Binding-site contacts:
Ligand atom O3G contacts residue ASP318 of chain 1.F at 3.7 Å.
Ligand atom O3A contacts residue GLU331 of chain 1.F at 3.8 Å.
Ligand atom C2 contacts residue LYS198 of chain 1.F at 3.3 Å.
Ligand atom C5' contacts residue ASN242 of chain 1.F at 3.8 Å.
Ligand atom O4' contacts residue LYS150 of chain 1.F at 3.0 Å (salt-bridge).
Ligand atom O5' contacts residue LYS150 of chain 1.F at 2.5 Å (salt-bridge).
Ligand atom O3' contacts residue ASP200 of chain 1.F at 2.8 Å (salt-bridge).
Ligand atom N1 contacts residue LEU186 of chain 1.F at 3.2 Å (h-bond).
Ligand atom O2' contacts residue HIS239 of chain 1.F at 3.0 Å (h-bond).
Ligand atom N1 contacts residue TYR185 of chain 1.F at 3.8 Å.
Ligand atom PA contacts residue LYS150 of chain 1.F at 3.4 Å.
Ligand atom N3 contacts residue TYR185 of chain 1.F at 3.6 Å.
Ligand atom O3G contacts residue ARG222 of chain 1.F at 2.8 Å (salt-bridge).
Ligand atom O2' contacts residue LEU240 of chain 1.F at 3.8 Å.
Ligand atom C5 contacts residue ILE330 of chain 1.F at 3.8 Å (hydrophobic).
Ligand atom O3G contacts residue ARG202 of chain 1.F at 3.1 Å (salt-bridge).
Ligand atom C4' contacts residue ASN242 of chain 1.F at 3.6 Å.
Ligand atom O1G contacts residue GLU331 of chain 1.F at 2.3 Å (salt-bridge).
Ligand atom O2A contacts residue ILE330 of chain 1.F at 3.0 Å.
Ligand atom C2' contacts residue THR241 of chain 1.F at 3.7 Å.
Ligand atom C2 contacts residue MET320 of chain 1.F at 3.8 Å (hydrophobic).
Ligand atom C8 contacts residue LYS150 of chain 1.F at 3.4 Å.
Ligand atom N6 contacts residue GLN183 of chain 1.F at 3.5 Å.
Ligand atom O1B contacts residue LYS74 of chain 1.F at 3.4 Å (salt-bridge).
Ligand atom PG contacts residue ASP318 of chain 1.F at 3.6 Å.
Ligand atom O1B contacts residue GLU331 of chain 1.F at 2.5 Å (salt-bridge).
Ligand atom O2G contacts residue ASP318 of chain 1.F at 2.6 Å (salt-bridge).
Ligand atom C2 contacts residue TYR185 of chain 1.F at 3.5 Å (hydrophobic).
Ligand atom PG contacts residue GLU331 of chain 1.F at 3.0 Å.
Ligand atom O3' contacts residue THR241 of chain 1.F at 3.1 Å.
Ligand atom O1A contacts residue LYS74 of chain 1.F at 3.1 Å (salt-bridge).
Ligand atom O1A contacts residue LYS150 of chain 1.F at 3.0 Å.
Ligand atom N6 contacts residue LYS184 of chain 1.F at 2.8 Å (salt-bridge).
Ligand atom O1G contacts residue ASN333 of chain 1.F at 2.7 Å (h-bond).
Ligand atom O2' contacts residue THR241 of chain 1.F at 2.4 Å (h-bond).
Ligand atom PB contacts residue GLU331 of chain 1.F at 3.6 Å.
Ligand atom N3 contacts residue LYS198 of chain 1.F at 2.9 Å (salt-bridge).
Ligand atom C5' contacts residue LYS150 of chain 1.F at 3.6 Å.
Ligand atom O2G contacts residue GLU331 of chain 1.F at 2.7 Å (salt-bridge).
Ligand atom O2A contacts residue GLU331 of chain 1.F at 3.5 Å.

Sequence of chain 1.F:
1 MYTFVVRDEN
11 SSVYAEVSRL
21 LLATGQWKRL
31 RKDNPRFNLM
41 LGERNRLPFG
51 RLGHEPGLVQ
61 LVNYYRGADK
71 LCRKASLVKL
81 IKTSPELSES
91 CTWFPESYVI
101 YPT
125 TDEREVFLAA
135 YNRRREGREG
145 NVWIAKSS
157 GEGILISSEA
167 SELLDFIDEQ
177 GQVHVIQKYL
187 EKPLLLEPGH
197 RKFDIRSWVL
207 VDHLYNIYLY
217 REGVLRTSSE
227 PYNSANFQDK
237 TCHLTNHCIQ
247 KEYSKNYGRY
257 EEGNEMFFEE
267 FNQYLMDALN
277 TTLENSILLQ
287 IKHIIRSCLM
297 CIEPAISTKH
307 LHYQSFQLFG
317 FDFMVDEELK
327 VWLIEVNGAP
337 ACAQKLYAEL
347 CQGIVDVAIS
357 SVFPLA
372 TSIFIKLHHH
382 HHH

This small molecule binds to this protein.
Small molecule (SMILES): Nc1ncnc2c1ncn2[C@@H]1O[C@H](CO[P](=O)(O)O[P](=O)(O)CP(=O)(O)O)[C@@H](O)[C@H]1O